Binding-site contacts:
Ligand atom C6 contacts residue PRO310 of chain 1.B at 3.9 Å (hydrophobic).
Ligand atom C8 contacts residue ARG373 of chain 1.B at 4.0 Å.
Ligand atom C6 contacts residue GLY375 of chain 1.B at 3.9 Å.
Ligand atom C1 contacts residue GLY375 of chain 1.B at 3.6 Å.
Ligand atom C5 contacts residue ILE311 of chain 1.B at 3.6 Å (hydrophobic).
Ligand atom C3 contacts residue ASN313 of chain 1.B at 3.6 Å.
Ligand atom O7 contacts residue ASN313 of chain 1.B at 3.6 Å.
Ligand atom N2 contacts residue ASN313 of chain 1.B at 2.8 Å (h-bond).
Ligand atom O5 contacts residue LEU374 of chain 1.B at 4.0 Å.
Ligand atom O5 contacts residue SER376 of chain 1.B at 3.5 Å (h-bond).
Ligand atom O7 contacts residue ASN119 of chain 1.D at 4.2 Å.
Ligand atom N2 contacts residue ASN120 of chain 1.D at 3.0 Å (h-bond).
Ligand atom O7 contacts residue ASN14 of chain 1.B at 4.1 Å.
Ligand atom C5 contacts residue ASN120 of chain 1.D at 3.8 Å.
Ligand atom O3 contacts residue ASN313 of chain 1.B at 3.4 Å (h-bond).
Ligand atom O4 contacts residue ASN313 of chain 1.B at 3.3 Å (h-bond).
Ligand atom C1 contacts residue ASN313 of chain 1.B at 4.1 Å.
Ligand atom O7 contacts residue ASN120 of chain 1.D at 3.6 Å (h-bond).
Ligand atom O5 contacts residue GLY375 of chain 1.B at 3.0 Å.
Ligand atom O6 contacts residue LEU374 of chain 1.B at 4.0 Å.
Ligand atom O6 contacts residue SER312 of chain 1.B at 4.1 Å.
Ligand atom O3 contacts residue SER312 of chain 1.B at 3.3 Å.
Ligand atom C6 contacts residue LEU374 of chain 1.B at 3.0 Å (hydrophobic).
Ligand atom C4 contacts residue ASN313 of chain 1.B at 3.9 Å.
Ligand atom C3 contacts residue ASN120 of chain 1.D at 4.0 Å.
Ligand atom C5 contacts residue GLY375 of chain 1.B at 3.7 Å.
Ligand atom C6 contacts residue MAN1 of chain 1.H at 3.4 Å.
Ligand atom O5 contacts residue ASN313 of chain 1.B at 3.9 Å.
Ligand atom C2 contacts residue ASN120 of chain 1.D at 2.6 Å.
Ligand atom O6 contacts residue ASN313 of chain 1.B at 3.5 Å (h-bond).
Ligand atom C5 contacts residue LEU374 of chain 1.B at 3.7 Å (hydrophobic).
Ligand atom O6 contacts residue MAN1 of chain 1.H at 2.1 Å.
Ligand atom O5 contacts residue ASN120 of chain 1.D at 2.6 Å (h-bond).
Ligand atom C1 contacts residue ASN120 of chain 1.D at 1.6 Å.
Ligand atom C6 contacts residue ILE311 of chain 1.B at 3.5 Å (hydrophobic).
Ligand atom C7 contacts residue ASN120 of chain 1.D at 3.4 Å.
Ligand atom C2 contacts residue ASN313 of chain 1.B at 3.7 Å.
Ligand atom C7 contacts residue ASN313 of chain 1.B at 3.6 Å.
Ligand atom C6 contacts residue SER312 of chain 1.B at 3.6 Å.
Ligand atom O6 contacts residue SER376 of chain 1.B at 3.4 Å (h-bond).

Sequence of chain 1.B:
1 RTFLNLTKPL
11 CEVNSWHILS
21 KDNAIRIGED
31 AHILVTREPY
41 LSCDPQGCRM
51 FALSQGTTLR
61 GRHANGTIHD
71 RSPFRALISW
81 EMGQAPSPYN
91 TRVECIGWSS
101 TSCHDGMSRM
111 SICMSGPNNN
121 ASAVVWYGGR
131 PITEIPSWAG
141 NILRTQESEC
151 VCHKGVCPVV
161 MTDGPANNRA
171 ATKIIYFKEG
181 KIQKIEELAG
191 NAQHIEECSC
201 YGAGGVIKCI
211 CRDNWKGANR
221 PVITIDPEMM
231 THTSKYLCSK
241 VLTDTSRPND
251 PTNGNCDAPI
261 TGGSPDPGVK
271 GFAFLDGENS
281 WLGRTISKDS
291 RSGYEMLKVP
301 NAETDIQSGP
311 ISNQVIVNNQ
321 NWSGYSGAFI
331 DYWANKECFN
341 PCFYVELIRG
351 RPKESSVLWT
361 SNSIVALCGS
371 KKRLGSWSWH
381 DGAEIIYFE

Sequence of chain 1.D:
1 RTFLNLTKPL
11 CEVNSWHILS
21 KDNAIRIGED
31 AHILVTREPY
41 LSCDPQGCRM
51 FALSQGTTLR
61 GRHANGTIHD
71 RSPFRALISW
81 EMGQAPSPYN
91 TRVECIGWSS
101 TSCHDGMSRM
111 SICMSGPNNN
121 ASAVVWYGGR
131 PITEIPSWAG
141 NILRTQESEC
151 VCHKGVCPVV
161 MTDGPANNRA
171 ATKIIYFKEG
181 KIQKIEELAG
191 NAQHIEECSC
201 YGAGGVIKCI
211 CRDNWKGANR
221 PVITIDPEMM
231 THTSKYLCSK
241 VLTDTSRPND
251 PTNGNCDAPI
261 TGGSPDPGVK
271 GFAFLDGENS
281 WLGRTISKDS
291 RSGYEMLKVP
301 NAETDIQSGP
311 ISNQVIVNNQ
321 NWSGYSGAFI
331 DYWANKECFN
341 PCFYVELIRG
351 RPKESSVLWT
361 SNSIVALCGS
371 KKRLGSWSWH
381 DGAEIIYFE

This small molecule binds to this protein.
Small molecule (SMILES): CC(=O)N[C@H]1[C@H](O[C@H]2[C@H](O)[C@@H](NC(C)=O)CO[C@@H]2CO)O[C@H](CO)[C@@H](O[C@@H]2O[C@H](CO)[C@@H](O)[C@H](O)[C@@H]2O)[C@@H]1O